Binding-site contacts:
Ligand atom O contacts residue TYR94 of chain 2.S at 2.9 Å.
Ligand atom N contacts residue ASN227 of chain 2.S at 3.0 Å (h-bond).
Ligand atom CB contacts residue TYR238 of chain 2.S at 3.6 Å (hydrophobic).
Ligand atom CG1 contacts residue VAL280 of chain 2.S at 4.0 Å (hydrophobic).
Ligand atom O contacts residue HIS277 of chain 2.S at 3.4 Å.
Ligand atom CG1 contacts residue TYR94 of chain 2.S at 3.8 Å (hydrophobic).
Ligand atom O contacts residue THR235 of chain 2.S at 3.0 Å (h-bond).
Ligand atom CG2 contacts residue PHE278 of chain 2.S at 3.7 Å (hydrophobic).
Ligand atom O contacts residue LYS234 of chain 2.S at 3.6 Å.
Ligand atom O contacts residue ASN227 of chain 2.S at 3.6 Å.
Ligand atom CA contacts residue THR235 of chain 2.S at 3.6 Å.
Ligand atom CD contacts residue TYR273 of chain 2.S at 3.3 Å (hydrophobic).
Ligand atom CG contacts residue TYR273 of chain 2.S at 3.6 Å (hydrophobic).
Ligand atom CG2 contacts residue ASN281 of chain 2.S at 3.6 Å.
Ligand atom CG contacts residue ASP233 of chain 2.S at 3.0 Å.
Ligand atom CD contacts residue HIS277 of chain 2.S at 3.9 Å.
Ligand atom CG contacts residue LYS234 of chain 2.S at 3.3 Å.
Ligand atom C contacts residue TYR94 of chain 2.S at 4.0 Å (hydrophobic).
Ligand atom N contacts residue THR235 of chain 2.S at 3.5 Å (h-bond).
Ligand atom CB contacts residue HIS277 of chain 2.S at 3.7 Å.
Ligand atom CG2 contacts residue HIS277 of chain 2.S at 3.3 Å.
Ligand atom O contacts residue THR235 of chain 2.S at 3.1 Å (h-bond).
Ligand atom CG2 contacts residue GLU236 of chain 2.S at 3.3 Å.
Ligand atom CA contacts residue ASN227 of chain 2.S at 3.7 Å.
Ligand atom O contacts residue ASN281 of chain 2.S at 2.6 Å (h-bond).
Ligand atom CB contacts residue LEU286 of chain 2.S at 3.9 Å (hydrophobic).
Ligand atom C contacts residue THR235 of chain 2.S at 3.6 Å.
Ligand atom CG contacts residue HIS277 of chain 2.S at 3.8 Å.
Ligand atom CD1 contacts residue TYR94 of chain 2.S at 3.5 Å (hydrophobic).
Ligand atom C contacts residue THR235 of chain 2.S at 3.6 Å.
Ligand atom N contacts residue THR235 of chain 2.S at 3.9 Å.
Ligand atom C contacts residue ASN227 of chain 2.S at 3.5 Å.
Ligand atom C contacts residue ASN281 of chain 2.S at 3.8 Å.
Ligand atom CD1 contacts residue TYR91 of chain 2.S at 3.9 Å (hydrophobic).
Ligand atom C contacts residue THR235 of chain 2.S at 3.6 Å.
Ligand atom CG2 contacts residue LEU286 of chain 2.S at 3.7 Å (hydrophobic).
Ligand atom CB contacts residue ASP233 of chain 2.S at 3.0 Å.
Ligand atom O contacts residue LEU286 of chain 2.S at 3.2 Å.
Ligand atom C contacts residue LEU286 of chain 2.S at 3.8 Å (hydrophobic).
Ligand atom N contacts residue TYR273 of chain 2.S at 3.9 Å.

The protein below binds the small molecule below.
Small molecule (SMILES): CC[C@H](C)[C@H](NC(=O)[C@H](CO)NC(=O)[C@H](CCCN=C(N)N)NC(=O)[C@@H](NC(=O)[C@@H]1CCCN1C(=O)[C@@H]1CCCN1C(=O)[C@H](C)N)C(C)C)C(=O)N[C@H](C=O)Cc1ccc(O)cc1

Sequence of chain 2.S:
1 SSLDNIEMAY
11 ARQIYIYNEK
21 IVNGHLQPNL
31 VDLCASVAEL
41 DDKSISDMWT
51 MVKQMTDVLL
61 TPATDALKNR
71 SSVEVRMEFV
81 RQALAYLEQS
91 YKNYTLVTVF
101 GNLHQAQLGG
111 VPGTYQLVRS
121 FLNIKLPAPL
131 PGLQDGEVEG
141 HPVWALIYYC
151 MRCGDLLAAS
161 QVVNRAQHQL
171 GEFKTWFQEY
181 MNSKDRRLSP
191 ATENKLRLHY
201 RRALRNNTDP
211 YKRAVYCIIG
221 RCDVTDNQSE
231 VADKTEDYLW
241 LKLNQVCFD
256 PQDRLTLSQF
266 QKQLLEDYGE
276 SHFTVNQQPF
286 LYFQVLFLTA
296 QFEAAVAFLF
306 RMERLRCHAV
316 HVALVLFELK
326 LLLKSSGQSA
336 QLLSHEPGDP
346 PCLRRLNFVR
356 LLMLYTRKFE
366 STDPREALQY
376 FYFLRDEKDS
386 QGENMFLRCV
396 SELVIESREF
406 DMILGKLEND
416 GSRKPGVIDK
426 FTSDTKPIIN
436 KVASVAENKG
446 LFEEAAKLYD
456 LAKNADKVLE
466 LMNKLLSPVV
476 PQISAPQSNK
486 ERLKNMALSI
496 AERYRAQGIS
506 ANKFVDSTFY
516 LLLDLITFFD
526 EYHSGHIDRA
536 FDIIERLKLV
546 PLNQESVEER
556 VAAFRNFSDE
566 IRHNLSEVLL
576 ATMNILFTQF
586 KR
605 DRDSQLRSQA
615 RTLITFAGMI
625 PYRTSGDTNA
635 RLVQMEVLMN